Sequence of chain 1.B:
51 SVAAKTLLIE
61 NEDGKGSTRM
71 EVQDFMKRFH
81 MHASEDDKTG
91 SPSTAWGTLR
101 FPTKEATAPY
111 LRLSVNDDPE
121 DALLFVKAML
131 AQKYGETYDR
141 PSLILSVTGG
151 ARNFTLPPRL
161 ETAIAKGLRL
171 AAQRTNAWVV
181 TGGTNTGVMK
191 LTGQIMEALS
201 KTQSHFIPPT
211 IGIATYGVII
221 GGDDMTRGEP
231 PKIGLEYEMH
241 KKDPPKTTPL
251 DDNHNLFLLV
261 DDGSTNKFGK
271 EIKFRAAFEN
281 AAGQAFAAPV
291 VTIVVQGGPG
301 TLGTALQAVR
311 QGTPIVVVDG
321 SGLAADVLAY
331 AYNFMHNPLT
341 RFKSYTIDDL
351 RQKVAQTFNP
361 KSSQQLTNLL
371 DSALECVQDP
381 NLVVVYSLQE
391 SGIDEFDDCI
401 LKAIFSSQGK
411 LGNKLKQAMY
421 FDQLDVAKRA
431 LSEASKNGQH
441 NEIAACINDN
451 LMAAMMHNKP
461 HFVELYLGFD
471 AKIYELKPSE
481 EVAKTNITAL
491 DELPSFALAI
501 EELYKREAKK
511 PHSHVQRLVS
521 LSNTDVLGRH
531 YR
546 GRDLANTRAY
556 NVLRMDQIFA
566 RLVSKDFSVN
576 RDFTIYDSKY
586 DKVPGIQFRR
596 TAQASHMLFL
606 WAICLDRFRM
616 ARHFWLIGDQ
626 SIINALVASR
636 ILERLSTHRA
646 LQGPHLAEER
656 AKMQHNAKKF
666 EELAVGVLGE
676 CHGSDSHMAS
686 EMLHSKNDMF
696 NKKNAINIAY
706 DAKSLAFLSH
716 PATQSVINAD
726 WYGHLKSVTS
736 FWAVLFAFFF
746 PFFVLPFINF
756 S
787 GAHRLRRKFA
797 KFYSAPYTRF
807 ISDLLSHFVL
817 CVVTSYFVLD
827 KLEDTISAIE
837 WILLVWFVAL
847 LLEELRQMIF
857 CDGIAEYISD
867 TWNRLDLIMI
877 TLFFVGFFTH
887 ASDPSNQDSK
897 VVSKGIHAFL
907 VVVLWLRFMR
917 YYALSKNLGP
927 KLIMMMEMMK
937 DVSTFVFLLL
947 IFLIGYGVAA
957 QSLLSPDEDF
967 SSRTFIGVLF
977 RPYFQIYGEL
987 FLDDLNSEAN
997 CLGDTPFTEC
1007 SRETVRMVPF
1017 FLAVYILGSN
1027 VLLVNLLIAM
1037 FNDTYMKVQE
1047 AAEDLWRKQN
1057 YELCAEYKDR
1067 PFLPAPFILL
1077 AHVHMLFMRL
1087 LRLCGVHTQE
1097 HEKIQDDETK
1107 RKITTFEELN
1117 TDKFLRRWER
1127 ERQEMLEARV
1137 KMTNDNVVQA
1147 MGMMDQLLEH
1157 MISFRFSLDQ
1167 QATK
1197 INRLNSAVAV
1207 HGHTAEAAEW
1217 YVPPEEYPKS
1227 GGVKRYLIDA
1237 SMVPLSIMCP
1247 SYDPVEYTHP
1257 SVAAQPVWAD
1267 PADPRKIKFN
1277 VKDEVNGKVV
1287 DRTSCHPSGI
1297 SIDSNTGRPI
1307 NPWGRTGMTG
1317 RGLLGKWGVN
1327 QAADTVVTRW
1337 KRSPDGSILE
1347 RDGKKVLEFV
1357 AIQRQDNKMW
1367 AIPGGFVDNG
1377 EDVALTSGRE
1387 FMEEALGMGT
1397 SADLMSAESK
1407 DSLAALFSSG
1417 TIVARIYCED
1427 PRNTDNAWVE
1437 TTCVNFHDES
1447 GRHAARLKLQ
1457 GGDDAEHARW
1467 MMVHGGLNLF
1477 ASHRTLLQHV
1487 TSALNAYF

This small molecule binds to this protein.
Small molecule (SMILES): CC(C)CCC[C@@H](C)[C@H]1CC[C@H]2[C@@H]3CC=C4C[C@@H](O)CC[C@]4(C)[C@H]3CC[C@]12C

Binding-site contacts:
Ligand atom C4 contacts residue PRO1015 of chain 1.A at 3.6 Å (hydrophobic).
Ligand atom C26 contacts residue LEU945 of chain 1.B at 3.8 Å (hydrophobic).
Ligand atom C7 contacts residue PRO1015 of chain 1.A at 4.0 Å (hydrophobic).
Ligand atom C24 contacts residue LEU946 of chain 1.B at 4.0 Å (hydrophobic).
Ligand atom C16 contacts residue LEU975 of chain 1.B at 4.0 Å (hydrophobic).
Ligand atom C4 contacts residue PHE1003 of chain 1.A at 3.9 Å (hydrophobic).
Ligand atom C4 contacts residue ILE972 of chain 1.B at 4.2 Å (hydrophobic).
Ligand atom C2 contacts residue ARG1012 of chain 1.A at 4.1 Å.
Ligand atom O1 contacts residue ILE972 of chain 1.B at 4.0 Å.
Ligand atom C15 contacts residue TYR979 of chain 1.B at 4.2 Å (hydrophobic).
Ligand atom C6 contacts residue ILE972 of chain 1.B at 4.1 Å (hydrophobic).
Ligand atom O1 contacts residue THR1004 of chain 1.A at 4.2 Å.
Ligand atom C19 contacts residue PRO1015 of chain 1.A at 3.8 Å (hydrophobic).
Ligand atom C15 contacts residue LEU975 of chain 1.B at 4.1 Å (hydrophobic).
Ligand atom C23 contacts residue TYR979 of chain 1.B at 4.1 Å (hydrophobic).
Ligand atom C18 contacts residue PHE1016 of chain 1.A at 3.9 Å (hydrophobic).
Ligand atom C3 contacts residue ARG1012 of chain 1.A at 4.0 Å.
Ligand atom C17 contacts residue LEU975 of chain 1.B at 4.2 Å (hydrophobic).
Ligand atom C6 contacts residue PRO1015 of chain 1.A at 3.8 Å (hydrophobic).
Ligand atom C24 contacts residue TYR979 of chain 1.B at 4.1 Å (hydrophobic).
Ligand atom C3 contacts residue PHE1003 of chain 1.A at 3.9 Å (hydrophobic).
Ligand atom C26 contacts residue LEU946 of chain 1.B at 3.8 Å (hydrophobic).
Ligand atom C26 contacts residue VAL942 of chain 1.B at 3.5 Å (hydrophobic).
Ligand atom C1 contacts residue CLR1 of chain 1.M at 4.0 Å.
Ligand atom C6 contacts residue PHE976 of chain 1.B at 3.8 Å (hydrophobic).
Ligand atom C22 contacts residue TYR979 of chain 1.B at 4.2 Å (hydrophobic).
Ligand atom C2 contacts residue CLR1 of chain 1.M at 3.8 Å.
Ligand atom C3 contacts residue ILE972 of chain 1.B at 3.8 Å (hydrophobic).
Ligand atom C19 contacts residue ARG1012 of chain 1.A at 3.4 Å.
Ligand atom C18 contacts residue ALA1019 of chain 1.A at 3.6 Å (hydrophobic).
Ligand atom O1 contacts residue ARG1012 of chain 1.A at 3.0 Å (salt-bridge).
Ligand atom C4 contacts residue ARG1012 of chain 1.A at 3.6 Å.
Ligand atom C27 contacts residue TYR979 of chain 1.B at 3.9 Å (hydrophobic).
Ligand atom C16 contacts residue TYR979 of chain 1.B at 3.7 Å (hydrophobic).
Ligand atom C5 contacts residue PRO1015 of chain 1.A at 3.6 Å (hydrophobic).
Ligand atom C19 contacts residue PHE1016 of chain 1.A at 4.0 Å (hydrophobic).
Ligand atom C7 contacts residue PHE976 of chain 1.B at 3.7 Å (hydrophobic).
Ligand atom C27 contacts residue VAL942 of chain 1.B at 3.8 Å (hydrophobic).
Ligand atom C25 contacts residue TYR979 of chain 1.B at 3.8 Å (hydrophobic).
Ligand atom O1 contacts residue PHE1003 of chain 1.A at 2.7 Å (h-bond).

Sequence of chain 1.A:
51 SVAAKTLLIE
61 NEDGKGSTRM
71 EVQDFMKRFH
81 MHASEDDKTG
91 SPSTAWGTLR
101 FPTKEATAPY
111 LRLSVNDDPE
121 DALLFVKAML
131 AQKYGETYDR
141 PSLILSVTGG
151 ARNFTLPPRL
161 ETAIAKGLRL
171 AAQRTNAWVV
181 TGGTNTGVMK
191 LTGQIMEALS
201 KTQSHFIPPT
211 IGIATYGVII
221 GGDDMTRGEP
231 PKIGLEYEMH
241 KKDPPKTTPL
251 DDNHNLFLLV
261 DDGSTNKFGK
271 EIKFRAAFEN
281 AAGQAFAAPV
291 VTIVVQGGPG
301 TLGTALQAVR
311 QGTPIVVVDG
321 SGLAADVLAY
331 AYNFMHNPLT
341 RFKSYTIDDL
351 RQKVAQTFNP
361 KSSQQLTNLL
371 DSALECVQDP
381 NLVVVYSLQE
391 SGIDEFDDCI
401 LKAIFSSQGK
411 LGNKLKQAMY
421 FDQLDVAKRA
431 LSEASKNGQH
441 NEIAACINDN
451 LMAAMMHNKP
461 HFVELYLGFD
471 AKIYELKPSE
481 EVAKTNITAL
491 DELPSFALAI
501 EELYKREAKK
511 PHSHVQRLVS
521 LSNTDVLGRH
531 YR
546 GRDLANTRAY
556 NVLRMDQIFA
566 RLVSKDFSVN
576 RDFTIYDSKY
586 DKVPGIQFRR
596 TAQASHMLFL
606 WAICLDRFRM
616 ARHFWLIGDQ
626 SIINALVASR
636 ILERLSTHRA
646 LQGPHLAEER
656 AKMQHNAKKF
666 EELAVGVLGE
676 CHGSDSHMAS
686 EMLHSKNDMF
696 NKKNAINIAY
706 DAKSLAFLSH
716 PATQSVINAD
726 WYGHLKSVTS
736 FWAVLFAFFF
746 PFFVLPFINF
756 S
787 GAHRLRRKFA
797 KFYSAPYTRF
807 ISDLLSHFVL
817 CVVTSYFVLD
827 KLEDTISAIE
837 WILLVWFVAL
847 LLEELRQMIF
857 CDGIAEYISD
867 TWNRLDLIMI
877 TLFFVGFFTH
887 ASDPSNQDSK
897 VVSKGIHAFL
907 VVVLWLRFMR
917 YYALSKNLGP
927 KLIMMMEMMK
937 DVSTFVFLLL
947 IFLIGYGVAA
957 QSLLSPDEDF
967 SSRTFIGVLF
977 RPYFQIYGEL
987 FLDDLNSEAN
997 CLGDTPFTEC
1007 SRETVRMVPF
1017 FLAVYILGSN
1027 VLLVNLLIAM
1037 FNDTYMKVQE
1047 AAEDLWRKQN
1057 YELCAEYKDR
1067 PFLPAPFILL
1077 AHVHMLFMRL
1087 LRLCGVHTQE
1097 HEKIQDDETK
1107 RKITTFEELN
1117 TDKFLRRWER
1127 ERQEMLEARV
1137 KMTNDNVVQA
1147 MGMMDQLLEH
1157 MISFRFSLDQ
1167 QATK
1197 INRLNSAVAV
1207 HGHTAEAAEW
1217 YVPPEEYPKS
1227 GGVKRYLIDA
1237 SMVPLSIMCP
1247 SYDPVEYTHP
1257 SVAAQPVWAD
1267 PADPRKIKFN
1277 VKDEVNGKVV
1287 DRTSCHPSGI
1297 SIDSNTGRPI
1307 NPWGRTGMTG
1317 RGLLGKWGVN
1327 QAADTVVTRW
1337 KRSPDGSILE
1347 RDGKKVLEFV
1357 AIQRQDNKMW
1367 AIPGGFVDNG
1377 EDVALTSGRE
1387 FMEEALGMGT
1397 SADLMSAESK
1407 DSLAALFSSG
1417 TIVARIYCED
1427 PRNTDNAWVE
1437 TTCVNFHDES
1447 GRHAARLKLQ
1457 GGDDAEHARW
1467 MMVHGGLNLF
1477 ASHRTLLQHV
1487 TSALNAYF